Sequence of chain 1.B:
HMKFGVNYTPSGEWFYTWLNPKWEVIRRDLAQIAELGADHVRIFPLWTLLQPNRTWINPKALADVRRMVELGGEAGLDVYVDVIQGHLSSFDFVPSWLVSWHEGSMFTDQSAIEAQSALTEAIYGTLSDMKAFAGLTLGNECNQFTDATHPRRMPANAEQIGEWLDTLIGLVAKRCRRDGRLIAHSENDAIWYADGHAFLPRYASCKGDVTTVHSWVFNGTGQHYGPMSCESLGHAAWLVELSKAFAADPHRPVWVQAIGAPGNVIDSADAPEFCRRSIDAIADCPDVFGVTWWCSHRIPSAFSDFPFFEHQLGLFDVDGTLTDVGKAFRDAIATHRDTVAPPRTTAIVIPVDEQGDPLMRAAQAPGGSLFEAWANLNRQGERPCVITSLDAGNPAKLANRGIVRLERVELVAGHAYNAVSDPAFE

Binding-site contacts:
Ligand atom O7 contacts residue VAL439 of chain 1.A at 3.5 Å.
Ligand atom C7 contacts residue SER440 of chain 1.A at 3.7 Å.
Ligand atom O6 contacts residue ASP208 of chain 1.A at 3.9 Å.
Ligand atom C4 contacts residue PHE237 of chain 1.A at 4.3 Å (hydrophobic).
Ligand atom C6 contacts residue GLU160 of chain 1.A at 4.2 Å.
Ligand atom C3 contacts residue HIS106 of chain 1.A at 3.4 Å.
Ligand atom C7 contacts residue HIS106 of chain 1.A at 4.2 Å.
Ligand atom C6 contacts residue TRP235 of chain 1.A at 3.4 Å (hydrophobic).
Ligand atom O1 contacts residue SER440 of chain 1.A at 3.1 Å (h-bond).
Ligand atom C6 contacts residue PHE237 of chain 1.A at 3.7 Å (hydrophobic).
Ligand atom C5 contacts residue PHE237 of chain 1.A at 4.2 Å (hydrophobic).
Ligand atom C8 contacts residue PHE444 of chain 1.A at 3.9 Å (hydrophobic).
Ligand atom O6 contacts residue PHE237 of chain 1.A at 4.0 Å.
Ligand atom O1 contacts residue VAL439 of chain 1.A at 3.2 Å.
Ligand atom O7 contacts residue SER440 of chain 1.A at 2.6 Å (h-bond).
Ligand atom C2 contacts residue SER440 of chain 1.A at 3.9 Å.
Ligand atom O3 contacts residue SER109 of chain 1.A at 3.4 Å (h-bond).
Ligand atom N2 contacts residue HIS106 of chain 1.A at 3.3 Å (h-bond).
Ligand atom C3 contacts residue GLU160 of chain 1.A at 3.8 Å.
Ligand atom O7 contacts residue PHE444 of chain 1.A at 3.5 Å.
Ligand atom C4 contacts residue GLU160 of chain 1.A at 3.5 Å.
Ligand atom O6 contacts residue ASN207 of chain 1.A at 4.2 Å.
Ligand atom O6 contacts residue TRP235 of chain 1.A at 3.9 Å.
Ligand atom N2 contacts residue SER109 of chain 1.A at 4.3 Å.
Ligand atom N2 contacts residue SER440 of chain 1.A at 4.2 Å.
Ligand atom O1 contacts residue ALA438 of chain 1.A at 2.9 Å (h-bond).
Ligand atom C8 contacts residue HIS106 of chain 1.A at 3.9 Å.
Ligand atom O4 contacts residue GLU160 of chain 1.A at 2.7 Å (salt-bridge).
Ligand atom O3 contacts residue SER108 of chain 1.A at 3.9 Å.
Ligand atom O5 contacts residue PHE237 of chain 1.A at 3.8 Å.
Ligand atom C7 contacts residue VAL439 of chain 1.A at 4.4 Å (hydrophobic).
Ligand atom C8 contacts residue SER109 of chain 1.A at 4.1 Å.
Ligand atom O7 contacts residue ASP441 of chain 1.A at 4.4 Å.
Ligand atom C2 contacts residue HIS106 of chain 1.A at 4.0 Å.
Ligand atom O3 contacts residue HIS106 of chain 1.A at 3.0 Å (h-bond).
Ligand atom C7 contacts residue PHE444 of chain 1.A at 4.1 Å (hydrophobic).
Ligand atom C1 contacts residue SER440 of chain 1.A at 4.1 Å.
Ligand atom C5 contacts residue GLU160 of chain 1.A at 3.6 Å.
Ligand atom C8 contacts residue TRP120 of chain 1.B at 3.4 Å (hydrophobic).
Ligand atom C1 contacts residue ALA438 of chain 1.A at 4.0 Å (hydrophobic).

This protein binds this small molecule.
Small molecule (SMILES): CC(=O)N[C@@H]1[C@@H](O)[C@H](O)[C@@H](CO)O[C@H]1O

Sequence of chain 1.A:
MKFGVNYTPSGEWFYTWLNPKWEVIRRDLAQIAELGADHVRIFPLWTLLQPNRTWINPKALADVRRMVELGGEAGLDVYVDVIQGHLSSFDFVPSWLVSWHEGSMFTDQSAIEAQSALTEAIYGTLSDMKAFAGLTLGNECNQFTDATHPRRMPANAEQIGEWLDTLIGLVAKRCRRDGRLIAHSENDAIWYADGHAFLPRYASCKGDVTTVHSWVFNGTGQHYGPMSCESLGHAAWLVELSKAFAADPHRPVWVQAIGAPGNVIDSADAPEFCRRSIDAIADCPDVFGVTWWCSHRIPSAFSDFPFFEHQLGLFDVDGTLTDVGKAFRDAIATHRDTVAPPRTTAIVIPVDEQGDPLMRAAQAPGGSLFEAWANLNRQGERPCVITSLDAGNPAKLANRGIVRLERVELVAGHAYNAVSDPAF